Binding-site contacts:
Ligand atom C6 contacts residue MET151 of chain 17.A at 4.5 Å (hydrophobic).
Ligand atom O7 contacts residue GLY150 of chain 17.A at 2.9 Å (h-bond).
Ligand atom C6 contacts residue THR156 of chain 17.A at 4.0 Å.
Ligand atom C3 contacts residue ASN154 of chain 17.A at 3.8 Å.
Ligand atom C5 contacts residue THR156 of chain 17.A at 3.9 Å.
Ligand atom C1 contacts residue GLY150 of chain 17.A at 3.9 Å.
Ligand atom O5 contacts residue ASN154 of chain 17.A at 2.3 Å (h-bond).
Ligand atom C7 contacts residue GLY150 of chain 17.A at 3.1 Å.
Ligand atom C5 contacts residue MET151 of chain 17.A at 3.8 Å (hydrophobic).
Ligand atom N2 contacts residue GLY150 of chain 17.A at 3.5 Å (h-bond).
Ligand atom C6 contacts residue THR156 of chain 17.A at 3.7 Å.
Ligand atom C2 contacts residue ASN154 of chain 17.A at 2.4 Å.
Ligand atom C4 contacts residue ASN154 of chain 17.A at 4.2 Å.
Ligand atom C2 contacts residue GLY150 of chain 17.A at 3.7 Å.
Ligand atom C5 contacts residue ASN154 of chain 17.A at 3.6 Å.
Ligand atom O5 contacts residue MET151 of chain 17.A at 3.9 Å.
Ligand atom C4 contacts residue MET151 of chain 17.A at 3.9 Å (hydrophobic).
Ligand atom C6 contacts residue ASP161 of chain 17.A at 3.6 Å.
Ligand atom O7 contacts residue ASN154 of chain 17.A at 4.0 Å.
Ligand atom C6 contacts residue ASN157 of chain 17.A at 3.5 Å.
Ligand atom O7 contacts residue HIS148 of chain 17.A at 3.6 Å (h-bond).
Ligand atom C8 contacts residue GLY150 of chain 17.A at 3.8 Å.
Ligand atom N2 contacts residue ASN154 of chain 17.A at 2.9 Å (h-bond).
Ligand atom O5 contacts residue ASN157 of chain 17.A at 4.3 Å.
Ligand atom C5 contacts residue THR156 of chain 17.A at 4.2 Å.
Ligand atom C1 contacts residue ASN154 of chain 17.A at 1.4 Å.
Ligand atom O5 contacts residue THR156 of chain 17.A at 4.0 Å.
Ligand atom O6 contacts residue THR156 of chain 17.A at 4.5 Å.
Ligand atom O7 contacts residue THR156 of chain 17.A at 4.5 Å.
Ligand atom C8 contacts residue THR156 of chain 17.A at 4.5 Å.
Ligand atom C2 contacts residue MET151 of chain 17.A at 4.2 Å (hydrophobic).
Ligand atom C8 contacts residue ASN157 of chain 17.A at 3.9 Å.
Ligand atom C3 contacts residue MET151 of chain 17.A at 4.0 Å (hydrophobic).
Ligand atom O5 contacts residue THR156 of chain 17.A at 4.0 Å.
Ligand atom C1 contacts residue THR156 of chain 17.A at 4.3 Å.
Ligand atom C1 contacts residue MET151 of chain 17.A at 4.1 Å (hydrophobic).
Ligand atom C7 contacts residue ASN154 of chain 17.A at 3.7 Å.
Ligand atom O6 contacts residue MET151 of chain 17.A at 4.2 Å.

The small molecule below binds the protein below.
Small molecule (SMILES): CC(=O)N[C@H]1[C@H](O[C@H]2[C@H](O)[C@@H](NC(C)=O)CO[C@@H]2CO[C@@H]2O[C@@H](C)[C@@H](O)[C@@H](O)[C@@H]2O)O[C@H](CO)[C@@H](O)[C@@H]1O

Sequence of chain 17.A:
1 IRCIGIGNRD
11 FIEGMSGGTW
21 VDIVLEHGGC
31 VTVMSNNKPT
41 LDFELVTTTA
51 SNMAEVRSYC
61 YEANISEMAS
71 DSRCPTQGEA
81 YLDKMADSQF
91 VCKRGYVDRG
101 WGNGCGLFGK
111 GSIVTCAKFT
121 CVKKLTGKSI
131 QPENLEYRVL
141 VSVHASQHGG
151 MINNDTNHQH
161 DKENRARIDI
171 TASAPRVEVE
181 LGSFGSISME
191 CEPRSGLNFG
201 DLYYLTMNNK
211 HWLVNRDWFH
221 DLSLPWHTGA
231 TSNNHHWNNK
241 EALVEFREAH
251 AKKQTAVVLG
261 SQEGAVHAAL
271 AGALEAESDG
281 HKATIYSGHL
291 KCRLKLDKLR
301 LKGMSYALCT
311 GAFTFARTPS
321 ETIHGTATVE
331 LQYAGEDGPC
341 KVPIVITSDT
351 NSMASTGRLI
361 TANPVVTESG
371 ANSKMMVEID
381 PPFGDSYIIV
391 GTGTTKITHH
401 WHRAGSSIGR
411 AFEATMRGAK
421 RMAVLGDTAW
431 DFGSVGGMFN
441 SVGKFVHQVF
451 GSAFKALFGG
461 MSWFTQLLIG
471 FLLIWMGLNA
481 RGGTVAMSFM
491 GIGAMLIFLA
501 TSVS